This small molecule binds to this protein.
Small molecule (SMILES): CC(=O)N[C@H]1[C@H](O[C@H]2[C@H](O)[C@@H](NC(C)=O)CO[C@@H]2CO)O[C@H](CO)[C@@H](O)[C@@H]1O

Sequence of chain 1.A:
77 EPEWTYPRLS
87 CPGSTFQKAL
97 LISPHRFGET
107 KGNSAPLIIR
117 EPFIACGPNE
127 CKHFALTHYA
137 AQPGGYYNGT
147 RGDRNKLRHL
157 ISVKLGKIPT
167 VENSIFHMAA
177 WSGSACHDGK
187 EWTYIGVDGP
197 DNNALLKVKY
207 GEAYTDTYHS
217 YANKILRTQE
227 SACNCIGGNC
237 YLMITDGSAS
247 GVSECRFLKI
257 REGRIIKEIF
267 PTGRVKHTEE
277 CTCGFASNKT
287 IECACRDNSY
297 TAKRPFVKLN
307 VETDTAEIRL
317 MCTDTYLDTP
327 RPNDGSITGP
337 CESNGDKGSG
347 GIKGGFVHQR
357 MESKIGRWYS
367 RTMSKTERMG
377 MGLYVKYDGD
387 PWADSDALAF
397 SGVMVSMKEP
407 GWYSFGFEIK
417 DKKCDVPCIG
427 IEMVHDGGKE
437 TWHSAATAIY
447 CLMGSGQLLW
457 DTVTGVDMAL

Binding-site contacts:
Ligand atom C3 contacts residue ASN144 of chain 1.A at 3.6 Å.
Ligand atom C7 contacts residue ASN144 of chain 1.A at 3.4 Å.
Ligand atom N2 contacts residue ASN144 of chain 1.A at 2.7 Å (h-bond).
Ligand atom C5 contacts residue ASN144 of chain 1.A at 3.6 Å.
Ligand atom C4 contacts residue ASN144 of chain 1.A at 4.1 Å.
Ligand atom C8 contacts residue ASN144 of chain 1.A at 4.5 Å.
Ligand atom C2 contacts residue ASN144 of chain 1.A at 2.2 Å.
Ligand atom O5 contacts residue ASN144 of chain 1.A at 2.4 Å (h-bond).
Ligand atom C1 contacts residue ASN144 of chain 1.A at 1.4 Å.
Ligand atom O7 contacts residue ASN144 of chain 1.A at 3.6 Å.